Sequence of chain 3.B:
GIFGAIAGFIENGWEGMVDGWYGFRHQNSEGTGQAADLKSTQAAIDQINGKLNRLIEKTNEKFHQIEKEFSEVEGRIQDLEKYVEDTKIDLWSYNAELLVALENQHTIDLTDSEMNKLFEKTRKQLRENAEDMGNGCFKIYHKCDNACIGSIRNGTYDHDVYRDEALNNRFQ

Sequence of chain 3.A:
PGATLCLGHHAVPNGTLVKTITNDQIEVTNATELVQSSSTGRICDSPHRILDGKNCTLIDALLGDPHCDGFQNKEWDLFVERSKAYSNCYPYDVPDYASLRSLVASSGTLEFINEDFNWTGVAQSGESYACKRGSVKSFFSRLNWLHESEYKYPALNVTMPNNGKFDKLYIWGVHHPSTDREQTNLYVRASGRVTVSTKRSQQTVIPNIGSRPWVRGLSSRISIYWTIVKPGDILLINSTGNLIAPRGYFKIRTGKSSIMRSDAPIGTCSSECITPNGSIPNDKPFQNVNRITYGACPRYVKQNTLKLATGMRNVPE

This small molecule binds to this protein.
Small molecule (SMILES): CC(=O)N[C@@H]1[C@@H](O)[C@H](O)[C@@H](CO)O[C@H]1O

Binding-site contacts:
Ligand atom N2 contacts residue VAL291 of chain 3.A at 3.4 Å (h-bond).
Ligand atom C7 contacts residue VAL291 of chain 3.A at 4.2 Å (hydrophobic).
Ligand atom C2 contacts residue ASN279 of chain 3.A at 2.5 Å.
Ligand atom C4 contacts residue ASN279 of chain 3.A at 4.2 Å.
Ligand atom O6 contacts residue ASN292 of chain 3.A at 4.0 Å.
Ligand atom O5 contacts residue ASN279 of chain 3.A at 2.3 Å (h-bond).
Ligand atom C2 contacts residue VAL291 of chain 3.A at 4.0 Å (hydrophobic).
Ligand atom C8 contacts residue SER39 of chain 3.A at 3.5 Å.
Ligand atom C3 contacts residue VAL291 of chain 3.A at 4.3 Å (hydrophobic).
Ligand atom O6 contacts residue GLU69 of chain 3.B at 4.4 Å.
Ligand atom C8 contacts residue VAL291 of chain 3.A at 4.0 Å (hydrophobic).
Ligand atom O5 contacts residue ASN292 of chain 3.A at 4.2 Å.
Ligand atom C1 contacts residue ASN279 of chain 3.A at 1.4 Å.
Ligand atom C1 contacts residue ASN292 of chain 3.A at 4.3 Å.
Ligand atom C3 contacts residue ASN279 of chain 3.A at 3.8 Å.
Ligand atom N2 contacts residue ASN279 of chain 3.A at 2.9 Å (h-bond).
Ligand atom C8 contacts residue ASN279 of chain 3.A at 4.4 Å.
Ligand atom C1 contacts residue VAL291 of chain 3.A at 3.6 Å (hydrophobic).
Ligand atom C7 contacts residue ASN279 of chain 3.A at 3.1 Å.
Ligand atom O7 contacts residue ASN279 of chain 3.A at 2.9 Å (h-bond).
Ligand atom C5 contacts residue ASN292 of chain 3.A at 4.3 Å.
Ligand atom C5 contacts residue ASN279 of chain 3.A at 3.6 Å.